The small molecule below binds the protein below.
Small molecule (SMILES): CC(=O)N[C@@H]1[C@@H](O)[C@H](O)[C@@H](CO)O[C@H]1O

Sequence of chain 1.A:
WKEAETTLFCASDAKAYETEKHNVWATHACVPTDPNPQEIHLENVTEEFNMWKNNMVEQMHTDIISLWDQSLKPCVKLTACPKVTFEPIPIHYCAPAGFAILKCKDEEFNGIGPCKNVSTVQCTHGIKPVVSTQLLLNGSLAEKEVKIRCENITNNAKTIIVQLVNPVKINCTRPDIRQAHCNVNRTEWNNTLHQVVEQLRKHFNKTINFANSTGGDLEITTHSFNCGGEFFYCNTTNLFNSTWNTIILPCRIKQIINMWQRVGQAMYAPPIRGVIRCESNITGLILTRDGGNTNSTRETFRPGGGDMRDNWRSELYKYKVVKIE

Binding-site contacts:
Ligand atom O3 contacts residue GLU115 of chain 1.A at 3.4 Å.
Ligand atom C1 contacts residue ASN125 of chain 1.A at 1.4 Å.
Ligand atom O5 contacts residue ASN125 of chain 1.A at 2.5 Å (h-bond).
Ligand atom C7 contacts residue ASP114 of chain 1.A at 3.5 Å.
Ligand atom C5 contacts residue ASN125 of chain 1.A at 3.7 Å.
Ligand atom N2 contacts residue ASN125 of chain 1.A at 2.7 Å (h-bond).
Ligand atom C8 contacts residue ASP114 of chain 1.A at 4.1 Å.
Ligand atom C4 contacts residue LYS113 of chain 1.A at 3.8 Å.
Ligand atom O4 contacts residue LYS113 of chain 1.A at 4.2 Å.
Ligand atom C3 contacts residue ASN125 of chain 1.A at 3.8 Å.
Ligand atom C2 contacts residue ASN125 of chain 1.A at 2.4 Å.
Ligand atom O3 contacts residue ASP114 of chain 1.A at 4.0 Å.
Ligand atom C7 contacts residue ASN125 of chain 1.A at 4.0 Å.
Ligand atom O7 contacts residue GLU115 of chain 1.A at 3.5 Å (salt-bridge).
Ligand atom O7 contacts residue ASP114 of chain 1.A at 2.8 Å (salt-bridge).
Ligand atom C4 contacts residue ASN125 of chain 1.A at 4.3 Å.
Ligand atom C3 contacts residue LYS113 of chain 1.A at 4.1 Å.
Ligand atom O3 contacts residue LYS113 of chain 1.A at 3.4 Å (salt-bridge).